This small molecule binds to this protein.
Small molecule (SMILES): Nc1ncnc2c1ncn2[C@@H]1O[C@H](CO[P](=O)(O)O[P](=O)(O)NP(=O)(O)O)[C@@H](O)[C@H]1O

Binding-site contacts:
Ligand atom C5 contacts residue TYR331 of chain 1.AB at 3.7 Å (hydrophobic).
Ligand atom O1G contacts residue HIS497 of chain 1.AB at 3.2 Å (h-bond).
Ligand atom C2 contacts residue TYR331 of chain 1.AB at 3.5 Å (hydrophobic).
Ligand atom O1B contacts residue THR361 of chain 1.AB at 3.6 Å.
Ligand atom C4 contacts residue TYR331 of chain 1.AB at 3.7 Å (hydrophobic).
Ligand atom O2A contacts residue GLY359 of chain 1.AB at 3.3 Å.
Ligand atom O2' contacts residue ASN159 of chain 1.AB at 3.0 Å (h-bond).
Ligand atom O3A contacts residue SER161 of chain 1.AB at 3.5 Å (h-bond).
Ligand atom O2B contacts residue MG1 of chain 1.LS at 2.1 Å.
Ligand atom O2B contacts residue THR361 of chain 1.AB at 2.8 Å (h-bond).
Ligand atom O2A contacts residue THR362 of chain 1.AB at 3.0 Å (h-bond).
Ligand atom N3 contacts residue TYR331 of chain 1.AB at 3.6 Å.
Ligand atom N1 contacts residue TYR331 of chain 1.AB at 3.5 Å.
Ligand atom N3B contacts residue GLY357 of chain 1.AB at 3.1 Å (h-bond).
Ligand atom C6 contacts residue ASN159 of chain 1.AB at 3.7 Å.
Ligand atom C3' contacts residue SER161 of chain 1.AB at 3.7 Å.
Ligand atom O2G contacts residue GLY162 of chain 1.AB at 3.4 Å (h-bond).
Ligand atom N3B contacts residue SER161 of chain 1.AB at 3.4 Å (h-bond).
Ligand atom O4' contacts residue LEU336 of chain 1.AB at 3.8 Å.
Ligand atom O2G contacts residue ASN356 of chain 1.AB at 3.0 Å (h-bond).
Ligand atom O2G contacts residue GLY163 of chain 1.AB at 2.8 Å (h-bond).
Ligand atom O2' contacts residue GLU164 of chain 1.AB at 3.5 Å (salt-bridge).
Ligand atom C6 contacts residue TYR331 of chain 1.AB at 3.5 Å (hydrophobic).
Ligand atom O2A contacts residue THR361 of chain 1.AB at 3.1 Å (h-bond).
Ligand atom O1G contacts residue LYS360 of chain 1.AB at 3.0 Å (salt-bridge).
Ligand atom O2A contacts residue LYS360 of chain 1.AB at 3.5 Å (salt-bridge).
Ligand atom O3' contacts residue ARG334 of chain 1.AB at 2.8 Å (salt-bridge).
Ligand atom N6 contacts residue ASN159 of chain 1.AB at 3.4 Å (h-bond).
Ligand atom O3G contacts residue THR361 of chain 1.AB at 3.7 Å.
Ligand atom O3G contacts residue MG1 of chain 1.LS at 2.1 Å.
Ligand atom PB contacts residue MG1 of chain 1.LS at 3.5 Å.
Ligand atom O3' contacts residue GLU164 of chain 1.AB at 3.8 Å.
Ligand atom N6 contacts residue TYR331 of chain 1.AB at 3.7 Å.
Ligand atom PG contacts residue ASN356 of chain 1.AB at 3.5 Å.
Ligand atom C5' contacts residue GLY359 of chain 1.AB at 3.6 Å.
Ligand atom O3A contacts residue GLY359 of chain 1.AB at 3.6 Å.
Ligand atom O1G contacts residue ASN356 of chain 1.AB at 3.0 Å (h-bond).
Ligand atom O1B contacts residue LYS360 of chain 1.AB at 3.0 Å (salt-bridge).
Ligand atom PG contacts residue MG1 of chain 1.LS at 3.5 Å.
Ligand atom O2G contacts residue SER161 of chain 1.AB at 3.7 Å.

Sequence of chain 1.AB:
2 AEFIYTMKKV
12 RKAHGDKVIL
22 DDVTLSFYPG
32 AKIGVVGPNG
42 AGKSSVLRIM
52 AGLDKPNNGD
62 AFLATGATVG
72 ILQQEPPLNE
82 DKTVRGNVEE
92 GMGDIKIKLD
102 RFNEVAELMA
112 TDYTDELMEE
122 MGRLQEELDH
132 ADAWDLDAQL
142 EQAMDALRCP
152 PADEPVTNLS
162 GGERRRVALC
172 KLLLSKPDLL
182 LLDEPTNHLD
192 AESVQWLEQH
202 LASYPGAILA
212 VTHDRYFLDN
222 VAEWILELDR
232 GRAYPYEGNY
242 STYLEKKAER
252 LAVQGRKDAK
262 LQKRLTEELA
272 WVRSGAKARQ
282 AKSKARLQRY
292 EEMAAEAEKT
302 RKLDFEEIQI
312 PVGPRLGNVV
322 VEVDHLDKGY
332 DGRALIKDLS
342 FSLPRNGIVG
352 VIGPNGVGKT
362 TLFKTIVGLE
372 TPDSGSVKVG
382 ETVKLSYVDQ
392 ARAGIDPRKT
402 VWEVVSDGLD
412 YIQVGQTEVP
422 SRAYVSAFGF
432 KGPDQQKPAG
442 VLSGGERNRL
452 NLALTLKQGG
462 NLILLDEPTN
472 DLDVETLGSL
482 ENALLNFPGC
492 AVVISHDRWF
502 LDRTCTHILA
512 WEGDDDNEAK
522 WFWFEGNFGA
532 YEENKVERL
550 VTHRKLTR